Binding-site contacts:
Ligand atom C3 contacts residue ARG432 of chain 1.A at 4.0 Å.
Ligand atom C2 contacts residue ASN642 of chain 1.A at 2.7 Å.
Ligand atom C1 contacts residue ARG432 of chain 1.A at 3.3 Å.
Ligand atom C2 contacts residue SER644 of chain 1.A at 4.4 Å.
Ligand atom C8 contacts residue SER644 of chain 1.A at 3.4 Å.
Ligand atom C7 contacts residue ASN642 of chain 1.A at 4.1 Å.
Ligand atom C5 contacts residue ARG432 of chain 1.A at 3.9 Å.
Ligand atom O7 contacts residue ALA645 of chain 1.A at 3.3 Å.
Ligand atom O5 contacts residue ASN642 of chain 1.A at 2.3 Å (h-bond).
Ligand atom C2 contacts residue ARG432 of chain 1.A at 4.3 Å.
Ligand atom N2 contacts residue ALA645 of chain 1.A at 3.7 Å.
Ligand atom N2 contacts residue ARG432 of chain 1.A at 3.7 Å.
Ligand atom C3 contacts residue ASN642 of chain 1.A at 3.9 Å.
Ligand atom C1 contacts residue ASN642 of chain 1.A at 1.4 Å.
Ligand atom C4 contacts residue ASN642 of chain 1.A at 4.3 Å.
Ligand atom C7 contacts residue ALA645 of chain 1.A at 3.5 Å (hydrophobic).
Ligand atom O6 contacts residue ASN433 of chain 1.A at 4.3 Å.
Ligand atom C5 contacts residue ASN642 of chain 1.A at 3.6 Å.
Ligand atom N2 contacts residue ASN642 of chain 1.A at 3.1 Å (h-bond).
Ligand atom O7 contacts residue SER644 of chain 1.A at 4.1 Å.
Ligand atom O6 contacts residue ARG432 of chain 1.A at 4.0 Å.
Ligand atom C8 contacts residue ASN642 of chain 1.A at 4.5 Å.
Ligand atom C8 contacts residue ALA645 of chain 1.A at 3.8 Å (hydrophobic).
Ligand atom O5 contacts residue ARG432 of chain 1.A at 3.5 Å (salt-bridge).
Ligand atom C7 contacts residue SER644 of chain 1.A at 4.1 Å.

This small molecule binds to this protein.
Small molecule (SMILES): CC(=O)N[C@@H]1[C@@H](O)[C@H](O)[C@@H](CO)O[C@H]1O

Sequence of chain 1.A:
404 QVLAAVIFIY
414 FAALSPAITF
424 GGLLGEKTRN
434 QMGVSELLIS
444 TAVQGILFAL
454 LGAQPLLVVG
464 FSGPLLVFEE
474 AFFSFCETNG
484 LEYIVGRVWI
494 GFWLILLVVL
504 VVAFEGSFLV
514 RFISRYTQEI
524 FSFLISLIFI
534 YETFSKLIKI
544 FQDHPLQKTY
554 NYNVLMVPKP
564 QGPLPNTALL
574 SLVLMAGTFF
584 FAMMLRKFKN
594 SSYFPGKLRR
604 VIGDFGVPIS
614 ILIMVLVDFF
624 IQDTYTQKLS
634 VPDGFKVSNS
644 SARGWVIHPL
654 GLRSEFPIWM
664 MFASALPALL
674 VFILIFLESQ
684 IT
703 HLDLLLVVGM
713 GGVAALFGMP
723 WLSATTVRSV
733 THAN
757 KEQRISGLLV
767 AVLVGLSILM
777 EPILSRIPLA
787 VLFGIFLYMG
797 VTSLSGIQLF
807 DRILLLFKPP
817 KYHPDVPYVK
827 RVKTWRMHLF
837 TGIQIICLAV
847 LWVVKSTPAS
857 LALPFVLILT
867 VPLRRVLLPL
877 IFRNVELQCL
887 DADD